The protein below binds the small molecule below.
Small molecule (SMILES): C[C@H]1CCC[C@H](O)CCC/C=C/c2cc(O)cc(O)c2C(=O)O1

Sequence of chain 1.C:
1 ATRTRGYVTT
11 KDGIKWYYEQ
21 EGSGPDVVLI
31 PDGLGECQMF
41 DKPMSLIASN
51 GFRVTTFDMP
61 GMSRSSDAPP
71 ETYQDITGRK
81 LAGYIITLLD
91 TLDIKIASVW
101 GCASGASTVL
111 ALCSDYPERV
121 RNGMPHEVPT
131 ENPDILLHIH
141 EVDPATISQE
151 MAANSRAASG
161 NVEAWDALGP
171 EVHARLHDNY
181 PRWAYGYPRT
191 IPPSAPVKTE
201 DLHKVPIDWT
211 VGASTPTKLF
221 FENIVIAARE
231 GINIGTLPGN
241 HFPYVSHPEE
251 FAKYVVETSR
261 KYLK

Binding-site contacts:
Ligand atom CAV contacts residue HIS241 of chain 1.C at 3.4 Å.
Ligand atom CAH contacts residue ILE191 of chain 1.C at 3.7 Å (hydrophobic).
Ligand atom OAP contacts residue ALA103 of chain 1.C at 3.8 Å.
Ligand atom CAU contacts residue TRP183 of chain 1.C at 3.6 Å (hydrophobic).
Ligand atom CAM contacts residue HIS241 of chain 1.C at 3.1 Å.
Ligand atom CAG contacts residue HIS241 of chain 1.C at 4.1 Å.
Ligand atom OAD contacts residue TYR187 of chain 1.C at 3.6 Å.
Ligand atom CAI contacts residue LEU136 of chain 1.C at 3.9 Å (hydrophobic).
Ligand atom OAE contacts residue ALA158 of chain 1.C at 3.7 Å.
Ligand atom CAQ contacts residue TRP183 of chain 1.C at 4.0 Å (hydrophobic).
Ligand atom OAP contacts residue HIS241 of chain 1.C at 3.0 Å (h-bond).
Ligand atom OAB contacts residue GLY33 of chain 1.C at 2.9 Å (h-bond).
Ligand atom CAR contacts residue ASN132 of chain 1.C at 3.3 Å.
Ligand atom CAJ contacts residue PHE220 of chain 1.C at 4.0 Å (hydrophobic).
Ligand atom OAC contacts residue PRO188 of chain 1.C at 3.6 Å.
Ligand atom CAA contacts residue TRP183 of chain 1.C at 3.5 Å (hydrophobic).
Ligand atom CAM contacts residue PHE242 of chain 1.C at 4.0 Å (hydrophobic).
Ligand atom CAL contacts residue MET151 of chain 1.C at 3.8 Å (hydrophobic).
Ligand atom OAD contacts residue SER104 of chain 1.C at 3.3 Å (h-bond).
Ligand atom CAA contacts residue LEU34 of chain 1.C at 3.6 Å (hydrophobic).
Ligand atom OAB contacts residue TRP183 of chain 1.C at 3.9 Å.
Ligand atom OAC contacts residue ASN132 of chain 1.C at 2.6 Å (h-bond).
Ligand atom CAT contacts residue TRP183 of chain 1.C at 4.0 Å (hydrophobic).
Ligand atom CAL contacts residue SER155 of chain 1.C at 3.5 Å.
Ligand atom CAO contacts residue SER155 of chain 1.C at 3.6 Å.
Ligand atom CAS contacts residue TRP183 of chain 1.C at 3.6 Å (hydrophobic).
Ligand atom CAQ contacts residue HIS241 of chain 1.C at 3.7 Å.
Ligand atom OAB contacts residue SER104 of chain 1.C at 3.8 Å.
Ligand atom OAC contacts residue PRO192 of chain 1.C at 3.0 Å.
Ligand atom OAB contacts residue ALA103 of chain 1.C at 3.0 Å.
Ligand atom CAI contacts residue ASN132 of chain 1.C at 3.3 Å.
Ligand atom OAC contacts residue PRO129 of chain 1.C at 3.9 Å.
Ligand atom CAU contacts residue ALA103 of chain 1.C at 3.7 Å (hydrophobic).
Ligand atom CAR contacts residue PRO129 of chain 1.C at 3.9 Å (hydrophobic).
Ligand atom CAI contacts residue PRO129 of chain 1.C at 4.0 Å (hydrophobic).
Ligand atom OAD contacts residue GLY33 of chain 1.C at 3.7 Å.
Ligand atom OAE contacts residue ASN154 of chain 1.C at 3.5 Å (h-bond).
Ligand atom CAH contacts residue TRP183 of chain 1.C at 4.0 Å (hydrophobic).
Ligand atom OAD contacts residue TRP183 of chain 1.C at 3.0 Å (h-bond).
Ligand atom CAQ contacts residue ALA103 of chain 1.C at 3.2 Å (hydrophobic).